Sequence of chain 1.B:
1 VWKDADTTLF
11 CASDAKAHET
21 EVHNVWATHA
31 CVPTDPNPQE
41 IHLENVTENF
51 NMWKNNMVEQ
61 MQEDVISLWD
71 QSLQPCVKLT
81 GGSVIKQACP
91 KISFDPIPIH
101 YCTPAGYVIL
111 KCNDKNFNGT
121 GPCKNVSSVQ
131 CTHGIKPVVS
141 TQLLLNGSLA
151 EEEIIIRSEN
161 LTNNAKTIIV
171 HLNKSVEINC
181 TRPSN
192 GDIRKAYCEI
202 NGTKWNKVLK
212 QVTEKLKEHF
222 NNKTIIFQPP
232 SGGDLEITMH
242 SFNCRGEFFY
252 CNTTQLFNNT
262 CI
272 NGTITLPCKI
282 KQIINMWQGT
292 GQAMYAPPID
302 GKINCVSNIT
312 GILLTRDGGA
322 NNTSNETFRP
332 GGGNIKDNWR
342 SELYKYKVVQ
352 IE

A protein and the small-molecule ligand that binds it are described below.
Small molecule (SMILES): O=C(NC[C@H]1NCCc2ccccc21)C(=O)Nc1ccc(Cl)c(F)c1

Binding-site contacts:
Ligand atom CL1 contacts residue ASN244 of chain 1.B at 3.9 Å.
Ligand atom F14 contacts residue THR141 of chain 1.B at 3.4 Å.
Ligand atom C02 contacts residue TRP288 of chain 1.B at 3.7 Å (hydrophobic).
Ligand atom CL1 contacts residue VAL139 of chain 1.B at 3.8 Å.
Ligand atom C08 contacts residue ILE285 of chain 1.B at 3.5 Å (hydrophobic).
Ligand atom CL1 contacts residue PHE243 of chain 1.B at 3.4 Å.
Ligand atom C05 contacts residue ASN286 of chain 1.B at 3.7 Å.
Ligand atom C09 contacts residue ILE285 of chain 1.B at 4.0 Å (hydrophobic).
Ligand atom C20 contacts residue GLY334 of chain 1.B at 3.8 Å.
Ligand atom C02 contacts residue ASN286 of chain 1.B at 3.6 Å.
Ligand atom C12 contacts residue THR141 of chain 1.B at 3.8 Å.
Ligand atom N04 contacts residue ASN286 of chain 1.B at 2.8 Å (h-bond).
Ligand atom N04 contacts residue GLU237 of chain 1.B at 3.3 Å.
Ligand atom C03 contacts residue GLU237 of chain 1.B at 3.9 Å.
Ligand atom C03 contacts residue ASN286 of chain 1.B at 3.6 Å.
Ligand atom C11 contacts residue SER242 of chain 1.B at 3.2 Å.
Ligand atom F14 contacts residue SER140 of chain 1.B at 3.3 Å.
Ligand atom CL1 contacts residue SER242 of chain 1.B at 3.9 Å.
Ligand atom O06 contacts residue GLY334 of chain 1.B at 3.5 Å (h-bond).
Ligand atom C12 contacts residue SER242 of chain 1.B at 3.7 Å.
Ligand atom F14 contacts residue SER242 of chain 1.B at 3.0 Å.
Ligand atom C08 contacts residue TRP288 of chain 1.B at 4.0 Å (hydrophobic).
Ligand atom O07 contacts residue ASN286 of chain 1.B at 2.8 Å (h-bond).
Ligand atom C19 contacts residue GLY334 of chain 1.B at 3.7 Å.
Ligand atom C20 contacts residue ASN335 of chain 1.B at 4.0 Å.
Ligand atom C22 contacts residue ASN335 of chain 1.B at 3.4 Å.
Ligand atom C08 contacts residue ASN286 of chain 1.B at 3.7 Å.
Ligand atom C10 contacts residue SER242 of chain 1.B at 3.8 Å.
Ligand atom C08 contacts residue GLU237 of chain 1.B at 3.8 Å.
Ligand atom C05 contacts residue TRP288 of chain 1.B at 3.7 Å (hydrophobic).
Ligand atom C03 contacts residue TRP288 of chain 1.B at 3.4 Å (hydrophobic).
Ligand atom C23 contacts residue ASN335 of chain 1.B at 3.4 Å.
Ligand atom F14 contacts residue VAL139 of chain 1.B at 3.8 Å.
Ligand atom O07 contacts residue MET287 of chain 1.B at 3.4 Å (h-bond).
Ligand atom O06 contacts residue TRP288 of chain 1.B at 3.3 Å.
Ligand atom C05 contacts residue GLU237 of chain 1.B at 3.5 Å.
Ligand atom C22 contacts residue GLY334 of chain 1.B at 3.7 Å.
Ligand atom N01 contacts residue GLY334 of chain 1.B at 4.0 Å.
Ligand atom N04 contacts residue TRP288 of chain 1.B at 3.5 Å.
Ligand atom C02 contacts residue MET287 of chain 1.B at 3.9 Å (hydrophobic).